Sequence of chain 1.C:
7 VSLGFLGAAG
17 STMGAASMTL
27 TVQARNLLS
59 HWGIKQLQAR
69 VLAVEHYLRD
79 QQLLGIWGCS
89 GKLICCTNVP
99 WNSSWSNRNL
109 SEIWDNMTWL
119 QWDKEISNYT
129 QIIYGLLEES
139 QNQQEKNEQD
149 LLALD

Binding-site contacts:
Ligand atom N2 contacts residue ASN100 of chain 1.C at 2.6 Å (h-bond).
Ligand atom C3 contacts residue ASN100 of chain 1.C at 3.9 Å.
Ligand atom C4 contacts residue ASN100 of chain 1.C at 4.3 Å.
Ligand atom C5 contacts residue ASN100 of chain 1.C at 3.7 Å.
Ligand atom C7 contacts residue ASN100 of chain 1.C at 3.1 Å.
Ligand atom C8 contacts residue ASN100 of chain 1.C at 3.4 Å.
Ligand atom C1 contacts residue ASN100 of chain 1.C at 1.5 Å.
Ligand atom O5 contacts residue ASN100 of chain 1.C at 2.4 Å (h-bond).
Ligand atom O7 contacts residue ASN100 of chain 1.C at 3.9 Å.
Ligand atom C1 contacts residue SER102 of chain 1.C at 4.4 Å.
Ligand atom C2 contacts residue ASN100 of chain 1.C at 2.6 Å.

A small-molecule ligand and the protein it binds are described below.
Small molecule (SMILES): CC(=O)N[C@@H]1[C@@H](O)[C@H](O)[C@@H](CO)O[C@H]1O